Sequence of chain 4.A:
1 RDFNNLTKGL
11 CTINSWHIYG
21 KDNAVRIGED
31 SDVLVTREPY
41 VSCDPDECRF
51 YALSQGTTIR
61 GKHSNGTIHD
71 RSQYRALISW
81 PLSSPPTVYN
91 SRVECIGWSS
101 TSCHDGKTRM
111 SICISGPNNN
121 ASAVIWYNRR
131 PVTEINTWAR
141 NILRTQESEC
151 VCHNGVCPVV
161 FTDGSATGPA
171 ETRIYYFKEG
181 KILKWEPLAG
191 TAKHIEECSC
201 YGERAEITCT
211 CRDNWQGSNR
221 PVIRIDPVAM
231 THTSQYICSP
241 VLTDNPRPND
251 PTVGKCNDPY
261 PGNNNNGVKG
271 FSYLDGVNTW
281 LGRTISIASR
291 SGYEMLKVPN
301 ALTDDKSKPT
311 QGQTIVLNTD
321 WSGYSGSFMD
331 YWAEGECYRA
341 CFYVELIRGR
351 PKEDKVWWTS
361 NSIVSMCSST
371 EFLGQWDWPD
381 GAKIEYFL

Binding-site contacts:
Ligand atom N2 contacts residue ASN5 of chain 4.A at 2.9 Å (h-bond).
Ligand atom C3 contacts residue ASP2 of chain 4.A at 4.2 Å.
Ligand atom C2 contacts residue ASN5 of chain 4.A at 2.4 Å.
Ligand atom C5 contacts residue ASN5 of chain 4.A at 3.6 Å.
Ligand atom C8 contacts residue ASP2 of chain 4.A at 3.7 Å.
Ligand atom C7 contacts residue ASP2 of chain 4.A at 3.7 Å.
Ligand atom N2 contacts residue ASP2 of chain 4.A at 3.7 Å.
Ligand atom C3 contacts residue ASN5 of chain 4.A at 3.8 Å.
Ligand atom O7 contacts residue ASN5 of chain 4.A at 4.1 Å.
Ligand atom O4 contacts residue ASN154 of chain 4.A at 4.4 Å.
Ligand atom C5 contacts residue ASP2 of chain 4.A at 4.2 Å.
Ligand atom O5 contacts residue ASP2 of chain 4.A at 3.6 Å (salt-bridge).
Ligand atom C3 contacts residue PHE3 of chain 4.A at 4.4 Å (hydrophobic).
Ligand atom C4 contacts residue ASN154 of chain 4.A at 4.4 Å.
Ligand atom C1 contacts residue ASN5 of chain 4.A at 1.4 Å.
Ligand atom C6 contacts residue ASN154 of chain 4.A at 3.9 Å.
Ligand atom O7 contacts residue ASP2 of chain 4.A at 4.5 Å.
Ligand atom C1 contacts residue PHE3 of chain 4.A at 3.7 Å (hydrophobic).
Ligand atom C5 contacts residue ASN154 of chain 4.A at 3.4 Å.
Ligand atom C6 contacts residue ASP2 of chain 4.A at 3.6 Å.
Ligand atom C1 contacts residue ASN154 of chain 4.A at 3.9 Å.
Ligand atom O3 contacts residue ASP2 of chain 4.A at 3.3 Å.
Ligand atom C2 contacts residue PHE3 of chain 4.A at 3.8 Å (hydrophobic).
Ligand atom C7 contacts residue ASN5 of chain 4.A at 3.7 Å.
Ligand atom O6 contacts residue ASP2 of chain 4.A at 2.6 Å (salt-bridge).
Ligand atom C4 contacts residue ASN5 of chain 4.A at 4.1 Å.
Ligand atom C8 contacts residue PHE3 of chain 4.A at 3.4 Å (hydrophobic).
Ligand atom O5 contacts residue ASN5 of chain 4.A at 2.3 Å (h-bond).
Ligand atom O5 contacts residue ASN154 of chain 4.A at 3.9 Å.
Ligand atom N2 contacts residue PHE3 of chain 4.A at 2.8 Å (h-bond).
Ligand atom C7 contacts residue PHE3 of chain 4.A at 3.5 Å (hydrophobic).

A protein and the small-molecule ligand that binds it are described below.
Small molecule (SMILES): CC(=O)N[C@H]1[C@H](O[C@H]2[C@H](O)[C@@H](NC(C)=O)CO[C@@H]2CO)O[C@H](CO)[C@@H](O)[C@@H]1O